Sequence of chain 1.B:
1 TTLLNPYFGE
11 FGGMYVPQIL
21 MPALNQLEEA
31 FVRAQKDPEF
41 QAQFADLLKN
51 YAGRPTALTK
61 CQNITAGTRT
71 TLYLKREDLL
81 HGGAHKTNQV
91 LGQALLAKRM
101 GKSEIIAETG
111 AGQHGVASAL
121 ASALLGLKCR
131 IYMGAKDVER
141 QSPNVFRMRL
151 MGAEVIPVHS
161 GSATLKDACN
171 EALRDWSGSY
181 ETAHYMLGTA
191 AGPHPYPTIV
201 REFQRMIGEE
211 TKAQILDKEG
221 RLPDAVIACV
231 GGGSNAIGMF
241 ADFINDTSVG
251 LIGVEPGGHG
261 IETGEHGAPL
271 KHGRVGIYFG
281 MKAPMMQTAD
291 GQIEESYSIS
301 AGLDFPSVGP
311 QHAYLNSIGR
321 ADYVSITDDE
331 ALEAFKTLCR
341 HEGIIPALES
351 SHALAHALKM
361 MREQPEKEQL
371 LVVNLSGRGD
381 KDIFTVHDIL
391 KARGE

This protein binds this small molecule.
Small molecule (SMILES): O=C(NCCOP(=O)(O)O)c1ccc(OC(F)(F)F)cc1

Binding-site contacts:
Ligand atom C16 contacts residue GLY234 of chain 1.A at 3.4 Å.
Ligand atom F11 contacts residue PHE212 of chain 1.A at 3.4 Å.
Ligand atom O21 contacts residue SER235 of chain 1.A at 3.5 Å (h-bond).
Ligand atom C3 contacts residue TYR175 of chain 1.A at 3.8 Å (hydrophobic).
Ligand atom C16 contacts residue TYR175 of chain 1.A at 3.8 Å (hydrophobic).
Ligand atom O21 contacts residue GLY234 of chain 1.A at 3.0 Å (h-bond).
Ligand atom O20 contacts residue SER235 of chain 1.A at 2.5 Å (h-bond).
Ligand atom O19 contacts residue SER235 of chain 1.A at 3.9 Å.
Ligand atom C12 contacts residue TYR175 of chain 1.A at 3.4 Å (hydrophobic).
Ligand atom C4 contacts residue PHE212 of chain 1.A at 3.8 Å (hydrophobic).
Ligand atom F10 contacts residue ALA129 of chain 1.A at 3.1 Å.
Ligand atom O7 contacts residue ALA59 of chain 1.A at 3.7 Å.
Ligand atom C4 contacts residue TYR175 of chain 1.A at 3.9 Å (hydrophobic).
Ligand atom C5 contacts residue LEU100 of chain 1.A at 3.8 Å (hydrophobic).
Ligand atom P18 contacts residue GLY213 of chain 1.A at 3.8 Å.
Ligand atom C3 contacts residue LEU100 of chain 1.A at 3.6 Å (hydrophobic).
Ligand atom O7 contacts residue ALA129 of chain 1.A at 3.3 Å.
Ligand atom O21 contacts residue GLY213 of chain 1.A at 3.7 Å.
Ligand atom C4 contacts residue LEU100 of chain 1.A at 3.5 Å (hydrophobic).
Ligand atom C15 contacts residue GLU49 of chain 1.A at 3.9 Å.
Ligand atom C6 contacts residue ALA59 of chain 1.A at 3.6 Å (hydrophobic).
Ligand atom O17 contacts residue PHE212 of chain 1.A at 3.6 Å.
Ligand atom F10 contacts residue PRO17 of chain 1.B at 3.2 Å.
Ligand atom C5 contacts residue PHE212 of chain 1.A at 3.8 Å (hydrophobic).
Ligand atom C15 contacts residue TYR175 of chain 1.A at 3.3 Å (hydrophobic).
Ligand atom C15 contacts residue ILE232 of chain 1.A at 3.9 Å (hydrophobic).
Ligand atom P18 contacts residue SER235 of chain 1.A at 3.6 Å.
Ligand atom O19 contacts residue PHE212 of chain 1.A at 3.5 Å.
Ligand atom C12 contacts residue GLU49 of chain 1.A at 3.3 Å.
Ligand atom C12 contacts residue LEU100 of chain 1.A at 3.8 Å (hydrophobic).
Ligand atom O14 contacts residue GLU49 of chain 1.A at 2.3 Å (salt-bridge).
Ligand atom O14 contacts residue TYR175 of chain 1.A at 3.0 Å (h-bond).
Ligand atom O19 contacts residue GLY213 of chain 1.A at 2.9 Å (h-bond).
Ligand atom C2 contacts residue LEU100 of chain 1.A at 3.4 Å (hydrophobic).
Ligand atom F11 contacts residue ALA59 of chain 1.A at 3.8 Å.
Ligand atom N13 contacts residue TYR175 of chain 1.A at 3.1 Å (h-bond).
Ligand atom F9 contacts residue ILE153 of chain 1.A at 3.3 Å.
Ligand atom C5 contacts residue ASP60 of chain 1.A at 3.5 Å.
Ligand atom O20 contacts residue GLY234 of chain 1.A at 3.9 Å.
Ligand atom N13 contacts residue PHE212 of chain 1.A at 3.9 Å.

Sequence of chain 1.A:
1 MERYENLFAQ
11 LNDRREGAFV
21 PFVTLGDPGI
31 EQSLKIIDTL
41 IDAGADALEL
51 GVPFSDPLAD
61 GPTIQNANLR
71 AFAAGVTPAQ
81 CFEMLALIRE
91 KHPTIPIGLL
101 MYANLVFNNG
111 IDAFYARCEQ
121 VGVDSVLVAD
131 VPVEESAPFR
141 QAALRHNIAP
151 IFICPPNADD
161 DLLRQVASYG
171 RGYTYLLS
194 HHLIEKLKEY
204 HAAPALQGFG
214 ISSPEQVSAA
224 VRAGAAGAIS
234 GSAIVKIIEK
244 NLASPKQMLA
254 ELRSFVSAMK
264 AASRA